Binding-site contacts:
Ligand atom C3 contacts residue GLN89 of chain 1.A at 3.9 Å.
Ligand atom S1 contacts residue HIS91 of chain 1.A at 3.8 Å.
Ligand atom N3 contacts residue THR199 of chain 1.A at 2.8 Å (h-bond).
Ligand atom C1 contacts residue LEU197 of chain 1.A at 3.6 Å (hydrophobic).
Ligand atom N1 contacts residue THR199 of chain 1.A at 4.3 Å.
Ligand atom O1 contacts residue VAL119 of chain 1.A at 4.0 Å.
Ligand atom O1 contacts residue HIS91 of chain 1.A at 3.4 Å.
Ligand atom N1 contacts residue HIS117 of chain 1.A at 3.4 Å (h-bond).
Ligand atom O1 contacts residue TRP208 of chain 1.A at 3.9 Å.
Ligand atom O1 contacts residue ZN1 of chain 1.C at 3.0 Å.
Ligand atom N1 contacts residue GLU104 of chain 1.A at 4.0 Å.
Ligand atom N4 contacts residue LEU197 of chain 1.A at 4.3 Å.
Ligand atom O1 contacts residue HIS117 of chain 1.A at 3.4 Å (h-bond).
Ligand atom C1 contacts residue ZN1 of chain 1.C at 4.1 Å.
Ligand atom O2 contacts residue TRP208 of chain 1.A at 3.5 Å.
Ligand atom C4 contacts residue GLN89 of chain 1.A at 3.1 Å.
Ligand atom S2 contacts residue LEU197 of chain 1.A at 3.6 Å.
Ligand atom N2 contacts residue THR199 of chain 1.A at 3.0 Å (h-bond).
Ligand atom O2 contacts residue ZN1 of chain 1.C at 4.2 Å.
Ligand atom O1 contacts residue VAL141 of chain 1.A at 4.0 Å.
Ligand atom N3 contacts residue THR198 of chain 1.A at 4.3 Å.
Ligand atom N2 contacts residue LEU197 of chain 1.A at 3.9 Å.
Ligand atom C2 contacts residue THR199 of chain 1.A at 4.3 Å.
Ligand atom C4 contacts residue VAL119 of chain 1.A at 3.8 Å (hydrophobic).
Ligand atom N1 contacts residue HIS91 of chain 1.A at 3.2 Å (h-bond).
Ligand atom N1 contacts residue HIS93 of chain 1.A at 3.3 Å (h-bond).
Ligand atom N1 contacts residue THR198 of chain 1.A at 2.9 Å (h-bond).
Ligand atom S2 contacts residue VAL119 of chain 1.A at 3.6 Å.
Ligand atom O2 contacts residue THR198 of chain 1.A at 3.0 Å (h-bond).
Ligand atom S2 contacts residue HIS91 of chain 1.A at 3.8 Å.
Ligand atom O2 contacts residue LEU197 of chain 1.A at 3.3 Å.
Ligand atom C2 contacts residue LEU197 of chain 1.A at 3.7 Å (hydrophobic).
Ligand atom N3 contacts residue LEU197 of chain 1.A at 3.8 Å.
Ligand atom C1 contacts residue THR199 of chain 1.A at 4.1 Å.
Ligand atom N1 contacts residue ZN1 of chain 1.C at 2.0 Å.
Ligand atom S1 contacts residue ZN1 of chain 1.C at 3.0 Å.
Ligand atom C1 contacts residue HIS91 of chain 1.A at 3.9 Å.
Ligand atom O2 contacts residue SER196 of chain 1.A at 4.1 Å.
Ligand atom S1 contacts residue THR198 of chain 1.A at 3.8 Å.
Ligand atom S1 contacts residue HIS117 of chain 1.A at 4.0 Å.

The small molecule below binds the protein below.
Small molecule (SMILES): CC(=O)Nc1nnc(S(N)(=O)=O)s1

Sequence of chain 1.A:
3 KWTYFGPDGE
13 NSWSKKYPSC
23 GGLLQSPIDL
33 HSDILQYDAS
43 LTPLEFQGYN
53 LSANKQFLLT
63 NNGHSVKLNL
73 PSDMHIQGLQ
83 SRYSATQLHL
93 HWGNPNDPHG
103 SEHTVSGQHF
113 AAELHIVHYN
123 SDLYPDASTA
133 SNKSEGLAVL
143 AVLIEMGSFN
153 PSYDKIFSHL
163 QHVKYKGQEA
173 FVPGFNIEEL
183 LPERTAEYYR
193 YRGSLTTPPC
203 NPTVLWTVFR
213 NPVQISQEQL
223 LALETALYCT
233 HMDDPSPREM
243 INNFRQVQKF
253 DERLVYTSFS